The protein below binds the small molecule below.
Small molecule (SMILES): CC(=O)N[C@H]1[C@H](O[C@H]2[C@H](O)[C@@H](NC(C)=O)CO[C@@H]2CO)O[C@H](CO)[C@@H](O[C@@H]2O[C@H](CO[C@H]3O[C@H](CO)[C@@H](O)[C@H](O)[C@@H]3O)[C@@H](O)[C@H](O[C@H]3O[C@H](CO)[C@@H](O)[C@H](O)[C@@H]3O)[C@@H]2O)[C@@H]1O

Binding-site contacts:
Ligand atom O2 contacts residue ASN150 of chain 1.A at 2.7 Å (h-bond).
Ligand atom C5 contacts residue ASN150 of chain 1.A at 4.1 Å.
Ligand atom C5 contacts residue ASN88 of chain 1.A at 3.6 Å.
Ligand atom C1 contacts residue ASN88 of chain 1.A at 1.4 Å.
Ligand atom O7 contacts residue ASN88 of chain 1.A at 3.6 Å.
Ligand atom O5 contacts residue ASP152 of chain 1.A at 4.1 Å.
Ligand atom C6 contacts residue TRP155 of chain 1.A at 3.6 Å (hydrophobic).
Ligand atom O6 contacts residue ASP152 of chain 1.A at 3.2 Å (salt-bridge).
Ligand atom O7 contacts residue PHE101 of chain 1.A at 3.9 Å.
Ligand atom O6 contacts residue GLU153 of chain 1.A at 3.4 Å (salt-bridge).
Ligand atom C6 contacts residue GLN151 of chain 1.A at 4.0 Å.
Ligand atom C3 contacts residue ASP152 of chain 1.A at 3.6 Å.
Ligand atom C5 contacts residue TRP155 of chain 1.A at 4.0 Å (hydrophobic).
Ligand atom C8 contacts residue PHE101 of chain 1.A at 3.7 Å (hydrophobic).
Ligand atom O6 contacts residue GLN151 of chain 1.A at 4.2 Å.
Ligand atom C6 contacts residue GLU153 of chain 1.A at 4.0 Å.
Ligand atom C4 contacts residue ASN88 of chain 1.A at 4.2 Å.
Ligand atom N2 contacts residue ASN88 of chain 1.A at 3.0 Å (h-bond).
Ligand atom O3 contacts residue ASP152 of chain 1.A at 4.0 Å.
Ligand atom C6 contacts residue ASN150 of chain 1.A at 3.8 Å.
Ligand atom O4 contacts residue THR149 of chain 1.A at 3.4 Å (h-bond).
Ligand atom O4 contacts residue ASP152 of chain 1.A at 4.2 Å.
Ligand atom C2 contacts residue ASN150 of chain 1.A at 3.8 Å.
Ligand atom C3 contacts residue ASN88 of chain 1.A at 3.8 Å.
Ligand atom C6 contacts residue THR149 of chain 1.A at 3.8 Å.
Ligand atom C1 contacts residue ASP152 of chain 1.A at 4.3 Å.
Ligand atom O4 contacts residue ASN150 of chain 1.A at 4.2 Å.
Ligand atom N2 contacts residue ASP152 of chain 1.A at 4.1 Å.
Ligand atom O5 contacts residue ASN88 of chain 1.A at 2.3 Å (h-bond).
Ligand atom C6 contacts residue ASP152 of chain 1.A at 3.7 Å.
Ligand atom C5 contacts residue ASP152 of chain 1.A at 4.4 Å.
Ligand atom C6 contacts residue ASN154 of chain 1.A at 4.3 Å.
Ligand atom C6 contacts residue GLN151 of chain 1.A at 3.1 Å.
Ligand atom C2 contacts residue ASN88 of chain 1.A at 2.5 Å.
Ligand atom C8 contacts residue ASN154 of chain 1.A at 4.3 Å.
Ligand atom O4 contacts residue ASN150 of chain 1.A at 3.8 Å.
Ligand atom C7 contacts residue PHE101 of chain 1.A at 3.9 Å (hydrophobic).
Ligand atom C5 contacts residue GLN151 of chain 1.A at 3.2 Å.
Ligand atom C7 contacts residue ASN88 of chain 1.A at 3.5 Å.
Ligand atom O5 contacts residue GLN151 of chain 1.A at 3.9 Å.

Sequence of chain 1.A:
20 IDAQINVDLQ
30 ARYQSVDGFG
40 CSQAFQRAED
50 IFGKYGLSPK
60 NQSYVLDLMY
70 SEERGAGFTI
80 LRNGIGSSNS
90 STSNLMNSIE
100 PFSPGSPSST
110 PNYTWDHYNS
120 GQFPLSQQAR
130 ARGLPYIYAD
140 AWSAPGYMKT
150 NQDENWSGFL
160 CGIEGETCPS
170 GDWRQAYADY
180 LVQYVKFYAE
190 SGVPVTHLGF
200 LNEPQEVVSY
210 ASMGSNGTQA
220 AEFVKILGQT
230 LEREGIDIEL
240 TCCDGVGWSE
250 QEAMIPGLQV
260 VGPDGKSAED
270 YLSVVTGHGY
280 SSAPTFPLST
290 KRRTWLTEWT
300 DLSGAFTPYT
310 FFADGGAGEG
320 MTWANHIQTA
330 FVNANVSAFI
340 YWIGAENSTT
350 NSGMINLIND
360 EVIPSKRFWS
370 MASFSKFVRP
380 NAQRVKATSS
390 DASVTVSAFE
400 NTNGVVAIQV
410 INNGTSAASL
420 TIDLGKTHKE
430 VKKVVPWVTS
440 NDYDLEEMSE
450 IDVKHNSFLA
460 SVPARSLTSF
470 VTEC